Sequence of chain 1.B:
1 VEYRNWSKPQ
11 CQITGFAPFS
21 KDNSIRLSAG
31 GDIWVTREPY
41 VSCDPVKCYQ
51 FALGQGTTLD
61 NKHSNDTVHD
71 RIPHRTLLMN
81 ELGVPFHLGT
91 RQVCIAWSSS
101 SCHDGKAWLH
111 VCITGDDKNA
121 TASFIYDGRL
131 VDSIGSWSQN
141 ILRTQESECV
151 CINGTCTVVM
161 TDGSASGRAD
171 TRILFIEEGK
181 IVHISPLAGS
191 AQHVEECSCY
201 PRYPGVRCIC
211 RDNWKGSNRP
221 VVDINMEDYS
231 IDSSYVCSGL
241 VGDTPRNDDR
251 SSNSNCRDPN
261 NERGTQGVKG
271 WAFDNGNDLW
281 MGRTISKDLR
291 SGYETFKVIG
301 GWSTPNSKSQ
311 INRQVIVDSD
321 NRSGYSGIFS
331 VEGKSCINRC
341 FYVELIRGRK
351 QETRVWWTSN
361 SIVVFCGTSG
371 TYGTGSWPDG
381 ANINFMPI

Binding-site contacts:
Ligand atom O2' contacts residue TYR325 of chain 1.B at 3.1 Å (h-bond).
Ligand atom C2 contacts residue TYR325 of chain 1.B at 2.9 Å (hydrophobic).
Ligand atom O2' contacts residue ARG37 of chain 1.B at 3.0 Å (salt-bridge).
Ligand atom C5 contacts residue TYR325 of chain 1.B at 4.0 Å (hydrophobic).
Ligand atom ON1 contacts residue ARG211 of chain 1.B at 3.4 Å (salt-bridge).
Ligand atom O1' contacts residue ARG211 of chain 1.B at 3.4 Å (salt-bridge).
Ligand atom O2' contacts residue ASP70 of chain 1.B at 4.0 Å.
Ligand atom C5 contacts residue GLU196 of chain 1.B at 4.2 Å.
Ligand atom O4' contacts residue ARG71 of chain 1.B at 2.6 Å (salt-bridge).
Ligand atom C5 contacts residue ARG211 of chain 1.B at 3.7 Å.
Ligand atom N5 contacts residue ARG211 of chain 1.B at 3.9 Å.
Ligand atom O1' contacts residue ARG290 of chain 1.B at 3.6 Å.
Ligand atom C2 contacts residue ARG37 of chain 1.B at 3.9 Å.
Ligand atom C4 contacts residue TYR325 of chain 1.B at 4.1 Å (hydrophobic).
Ligand atom C' contacts residue ASP70 of chain 1.B at 4.0 Å.
Ligand atom O3 contacts residue GLU38 of chain 1.B at 3.4 Å.
Ligand atom C2 contacts residue GLU38 of chain 1.B at 4.1 Å.
Ligand atom ON1 contacts residue GLU195 of chain 1.B at 3.0 Å (salt-bridge).
Ligand atom O2' contacts residue ARG290 of chain 1.B at 3.7 Å.
Ligand atom C1 contacts residue TYR325 of chain 1.B at 2.8 Å (hydrophobic).
Ligand atom CM4 contacts residue TRP97 of chain 1.B at 3.4 Å (hydrophobic).
Ligand atom C3 contacts residue TYR325 of chain 1.B at 3.6 Å (hydrophobic).
Ligand atom C1 contacts residue ASP70 of chain 1.B at 3.6 Å.
Ligand atom O1' contacts residue TYR325 of chain 1.B at 3.9 Å.
Ligand atom C6 contacts residue TYR325 of chain 1.B at 3.5 Å (hydrophobic).
Ligand atom C4 contacts residue GLU196 of chain 1.B at 4.0 Å.
Ligand atom CM4 contacts residue ARG71 of chain 1.B at 4.1 Å.
Ligand atom C1 contacts residue ARG211 of chain 1.B at 4.1 Å.
Ligand atom C2 contacts residue ASP70 of chain 1.B at 2.9 Å.
Ligand atom C3 contacts residue GLU196 of chain 1.B at 4.0 Å.
Ligand atom C' contacts residue ARG37 of chain 1.B at 4.1 Å.
Ligand atom C' contacts residue ARG211 of chain 1.B at 4.0 Å.
Ligand atom O3 contacts residue ASP70 of chain 1.B at 3.6 Å.
Ligand atom C4' contacts residue ARG71 of chain 1.B at 3.7 Å.
Ligand atom CM4 contacts residue ASP70 of chain 1.B at 4.0 Å.
Ligand atom O3 contacts residue GLU146 of chain 1.B at 3.7 Å.
Ligand atom C3 contacts residue ASP70 of chain 1.B at 3.3 Å.
Ligand atom C6 contacts residue ARG211 of chain 1.B at 3.5 Å.
Ligand atom C' contacts residue TYR325 of chain 1.B at 3.1 Å (hydrophobic).
Ligand atom ON1 contacts residue ARG143 of chain 1.B at 4.0 Å.

The protein below binds the small molecule below.
Small molecule (SMILES): CC(=O)Nc1c(O)cc(C(=O)O)cc1[N+](=O)[O-]